The protein below binds the small molecule below.
Small molecule (SMILES): COc1ccc([C@@H]2CNC(=O)C2)cc1OC1CCCC1

Binding-site contacts:
Ligand atom C16 contacts residue THR252 of chain 1.A at 3.8 Å.
Ligand atom C7 contacts residue PHE291 of chain 1.A at 3.5 Å (hydrophobic).
Ligand atom C14 contacts residue MET256 of chain 1.A at 3.9 Å (hydrophobic).
Ligand atom C13 contacts residue GLN288 of chain 1.A at 3.7 Å.
Ligand atom C8 contacts residue PHE291 of chain 1.A at 3.5 Å (hydrophobic).
Ligand atom C14 contacts residue PHE259 of chain 1.A at 3.8 Å (hydrophobic).
Ligand atom C8 contacts residue ILE255 of chain 1.A at 3.9 Å (hydrophobic).
Ligand atom C3 contacts residue MET192 of chain 1.A at 3.2 Å (hydrophobic).
Ligand atom C14 contacts residue MET276 of chain 1.A at 3.8 Å (hydrophobic).
Ligand atom C4 contacts residue MET192 of chain 1.A at 3.2 Å (hydrophobic).
Ligand atom C10 contacts residue TYR78 of chain 1.A at 3.5 Å (hydrophobic).
Ligand atom C16 contacts residue ILE255 of chain 1.A at 3.9 Å (hydrophobic).
Ligand atom C9 contacts residue ASN240 of chain 1.A at 3.6 Å.
Ligand atom O3 contacts residue GLN288 of chain 1.A at 3.5 Å (h-bond).
Ligand atom C11 contacts residue PHE259 of chain 1.A at 3.8 Å (hydrophobic).
Ligand atom C6 contacts residue PHE291 of chain 1.A at 3.6 Å (hydrophobic).
Ligand atom C2 contacts residue MET192 of chain 1.A at 3.3 Å (hydrophobic).
Ligand atom C15 contacts residue ILE255 of chain 1.A at 3.9 Å (hydrophobic).
Ligand atom O1 contacts residue HIS79 of chain 1.A at 3.7 Å.
Ligand atom C12 contacts residue PHE291 of chain 1.A at 3.9 Å (hydrophobic).
Ligand atom C9 contacts residue TYR78 of chain 1.A at 3.7 Å (hydrophobic).
Ligand atom N1 contacts residue MET192 of chain 1.A at 3.9 Å.
Ligand atom C7 contacts residue ILE255 of chain 1.A at 4.0 Å (hydrophobic).
Ligand atom C16 contacts residue ASN240 of chain 1.A at 3.9 Å.
Ligand atom C16 contacts residue GLN288 of chain 1.A at 3.9 Å.
Ligand atom O3 contacts residue PHE291 of chain 1.A at 3.9 Å.
Ligand atom C12 contacts residue MET276 of chain 1.A at 4.0 Å (hydrophobic).
Ligand atom O2 contacts residue PHE291 of chain 1.A at 3.8 Å.
Ligand atom C5 contacts residue PHE291 of chain 1.A at 3.9 Å (hydrophobic).
Ligand atom C2 contacts residue HIS79 of chain 1.A at 3.8 Å.
Ligand atom C1 contacts residue MET192 of chain 1.A at 4.0 Å (hydrophobic).
Ligand atom C13 contacts residue MET276 of chain 1.A at 3.6 Å (hydrophobic).
Ligand atom O2 contacts residue GLN288 of chain 1.A at 3.3 Å (h-bond).
Ligand atom O2 contacts residue ILE255 of chain 1.A at 3.6 Å.
Ligand atom C15 contacts residue PHE259 of chain 1.A at 3.1 Å (hydrophobic).
Ligand atom C14 contacts residue GLN288 of chain 1.A at 3.9 Å.
Ligand atom C13 contacts residue SER287 of chain 1.A at 3.8 Å.
Ligand atom O1 contacts residue ILE255 of chain 1.A at 3.9 Å.
Ligand atom O1 contacts residue PHE259 of chain 1.A at 3.6 Å.
Ligand atom C9 contacts residue PHE291 of chain 1.A at 3.9 Å (hydrophobic).

Sequence of chain 1.A:
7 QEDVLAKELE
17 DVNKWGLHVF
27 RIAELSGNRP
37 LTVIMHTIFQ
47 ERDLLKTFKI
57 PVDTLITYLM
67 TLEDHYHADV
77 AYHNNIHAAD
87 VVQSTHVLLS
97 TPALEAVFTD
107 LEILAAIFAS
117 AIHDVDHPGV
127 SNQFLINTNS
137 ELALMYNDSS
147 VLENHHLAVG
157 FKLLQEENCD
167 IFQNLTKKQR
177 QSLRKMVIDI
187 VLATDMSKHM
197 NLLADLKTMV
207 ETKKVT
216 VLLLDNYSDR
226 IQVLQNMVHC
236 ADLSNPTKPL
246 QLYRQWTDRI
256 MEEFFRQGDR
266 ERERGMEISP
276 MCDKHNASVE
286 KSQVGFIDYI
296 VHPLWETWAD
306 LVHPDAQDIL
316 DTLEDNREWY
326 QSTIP